Sequence of chain 1.C:
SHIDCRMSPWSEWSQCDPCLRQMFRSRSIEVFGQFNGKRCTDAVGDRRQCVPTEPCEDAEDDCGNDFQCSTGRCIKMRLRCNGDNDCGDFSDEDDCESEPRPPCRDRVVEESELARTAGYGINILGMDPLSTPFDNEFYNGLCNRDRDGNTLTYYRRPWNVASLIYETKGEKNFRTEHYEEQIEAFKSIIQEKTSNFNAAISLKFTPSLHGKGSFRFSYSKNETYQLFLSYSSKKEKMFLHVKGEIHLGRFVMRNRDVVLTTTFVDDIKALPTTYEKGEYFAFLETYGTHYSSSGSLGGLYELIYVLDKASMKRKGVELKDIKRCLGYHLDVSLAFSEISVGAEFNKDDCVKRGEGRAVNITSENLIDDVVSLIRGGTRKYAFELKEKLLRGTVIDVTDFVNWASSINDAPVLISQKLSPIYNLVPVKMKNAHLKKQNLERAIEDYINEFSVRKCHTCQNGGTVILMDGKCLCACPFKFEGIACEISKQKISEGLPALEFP

The protein below binds the small molecule below.
Small molecule (SMILES): CC(=O)N[C@H]1[C@H](O[C@H]2[C@H](O)[C@@H](NC(C)=O)CO[C@@H]2CO)O[C@H](CO)[C@@H](O)[C@@H]1O

Binding-site contacts:
Ligand atom C7 contacts residue THR396 of chain 1.B at 4.2 Å.
Ligand atom O6 contacts residue GLN199 of chain 1.C at 4.4 Å.
Ligand atom C8 contacts residue ILE395 of chain 1.B at 4.2 Å (hydrophobic).
Ligand atom C7 contacts residue ASN394 of chain 1.B at 3.8 Å.
Ligand atom C5 contacts residue GLU201 of chain 1.C at 3.8 Å.
Ligand atom O7 contacts residue ASN394 of chain 1.B at 4.0 Å.
Ligand atom C7 contacts residue LYS349 of chain 1.B at 4.1 Å.
Ligand atom C1 contacts residue ASN394 of chain 1.B at 1.4 Å.
Ligand atom C4 contacts residue ASN394 of chain 1.B at 4.1 Å.
Ligand atom C6 contacts residue GLU201 of chain 1.C at 3.6 Å.
Ligand atom O7 contacts residue LYS349 of chain 1.B at 3.5 Å (salt-bridge).
Ligand atom C8 contacts residue LYS349 of chain 1.B at 3.5 Å.
Ligand atom O5 contacts residue ASN394 of chain 1.B at 2.3 Å (h-bond).
Ligand atom C3 contacts residue ASN394 of chain 1.B at 3.8 Å.
Ligand atom O7 contacts residue ILE395 of chain 1.B at 4.1 Å.
Ligand atom C7 contacts residue ARG348 of chain 1.B at 4.1 Å.
Ligand atom C1 contacts residue GLU201 of chain 1.C at 3.9 Å.
Ligand atom C5 contacts residue ASN394 of chain 1.B at 3.6 Å.
Ligand atom O7 contacts residue THR396 of chain 1.B at 3.2 Å (h-bond).
Ligand atom N2 contacts residue ASN394 of chain 1.B at 3.0 Å (h-bond).
Ligand atom C2 contacts residue ASN394 of chain 1.B at 2.4 Å.
Ligand atom N2 contacts residue LYS349 of chain 1.B at 3.5 Å.
Ligand atom C8 contacts residue LYS347 of chain 1.B at 4.0 Å.
Ligand atom C2 contacts residue LYS349 of chain 1.B at 4.0 Å.
Ligand atom C8 contacts residue ARG348 of chain 1.B at 3.3 Å.
Ligand atom O6 contacts residue GLU201 of chain 1.C at 3.8 Å.
Ligand atom O5 contacts residue GLU201 of chain 1.C at 3.1 Å (salt-bridge).

Sequence of chain 1.B:
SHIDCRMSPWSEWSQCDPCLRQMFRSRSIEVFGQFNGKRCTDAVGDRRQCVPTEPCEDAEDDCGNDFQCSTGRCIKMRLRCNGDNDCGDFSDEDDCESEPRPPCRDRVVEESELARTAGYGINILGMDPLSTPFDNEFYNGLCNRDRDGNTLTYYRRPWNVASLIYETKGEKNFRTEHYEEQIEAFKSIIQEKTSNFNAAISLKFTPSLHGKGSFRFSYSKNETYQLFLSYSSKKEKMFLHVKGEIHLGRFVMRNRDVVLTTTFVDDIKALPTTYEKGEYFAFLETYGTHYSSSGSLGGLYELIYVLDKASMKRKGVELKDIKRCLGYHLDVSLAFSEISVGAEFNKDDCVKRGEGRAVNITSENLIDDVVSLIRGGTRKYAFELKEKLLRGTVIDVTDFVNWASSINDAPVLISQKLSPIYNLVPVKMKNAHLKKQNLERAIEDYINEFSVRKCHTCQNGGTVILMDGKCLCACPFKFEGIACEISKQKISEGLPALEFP